Binding-site contacts:
Ligand atom N13 contacts residue LEU231 of chain 1.A at 2.7 Å (h-bond).
Ligand atom C8 contacts residue TYR106 of chain 1.A at 3.6 Å (hydrophobic).
Ligand atom N17 contacts residue ASP102 of chain 1.A at 2.8 Å (salt-bridge).
Ligand atom C25 contacts residue VAL45 of chain 1.A at 3.6 Å (hydrophobic).
Ligand atom N17 contacts residue ASP156 of chain 1.A at 2.9 Å (salt-bridge).
Ligand atom O16 contacts residue GLN203 of chain 1.A at 2.9 Å (h-bond).
Ligand atom N11 contacts residue GLY261 of chain 1.A at 3.5 Å.
Ligand atom C2 contacts residue ASP156 of chain 1.A at 3.6 Å.
Ligand atom N14 contacts residue TYR106 of chain 1.A at 3.6 Å (h-bond).
Ligand atom N5 contacts residue MET260 of chain 1.A at 3.3 Å.
Ligand atom C4 contacts residue ASP102 of chain 1.A at 3.5 Å.
Ligand atom C25 contacts residue GLN107 of chain 1.A at 3.5 Å.
Ligand atom C24 contacts residue GLN107 of chain 1.A at 3.5 Å.
Ligand atom N5 contacts residue ASP102 of chain 1.A at 2.8 Å (salt-bridge).
Ligand atom C24 contacts residue ASN70 of chain 1.A at 3.6 Å.
Ligand atom C6 contacts residue TYR106 of chain 1.A at 3.6 Å (hydrophobic).
Ligand atom C4 contacts residue MET260 of chain 1.A at 3.6 Å (hydrophobic).
Ligand atom C18 contacts residue TYR106 of chain 1.A at 3.6 Å (hydrophobic).
Ligand atom N14 contacts residue ALA232 of chain 1.A at 2.9 Å (h-bond).
Ligand atom C19 contacts residue ASP280 of chain 1.A at 3.5 Å.
Ligand atom N5 contacts residue TYR106 of chain 1.A at 3.5 Å.
Ligand atom N11 contacts residue TYR106 of chain 1.A at 3.5 Å.
Ligand atom C8 contacts residue LEU231 of chain 1.A at 3.6 Å (hydrophobic).
Ligand atom N13 contacts residue ALA232 of chain 1.A at 3.6 Å.
Ligand atom N20 contacts residue ASP280 of chain 1.A at 2.7 Å (salt-bridge).
Ligand atom C15 contacts residue GLY261 of chain 1.A at 3.5 Å.
Ligand atom O16 contacts residue GLY230 of chain 1.A at 2.7 Å (h-bond).
Ligand atom C18 contacts residue ASP102 of chain 1.A at 3.2 Å.
Ligand atom O16 contacts residue CYS158 of chain 1.A at 3.4 Å.
Ligand atom C25 contacts residue ASN70 of chain 1.A at 3.4 Å.
Ligand atom C12 contacts residue TYR106 of chain 1.A at 3.5 Å (hydrophobic).
Ligand atom C9 contacts residue TYR106 of chain 1.A at 3.5 Å (hydrophobic).
Ligand atom C4 contacts residue ASP156 of chain 1.A at 3.6 Å.
Ligand atom O16 contacts residue GLY229 of chain 1.A at 3.3 Å.
Ligand atom C21 contacts residue ASP280 of chain 1.A at 3.4 Å.
Ligand atom N13 contacts residue MET260 of chain 1.A at 3.6 Å (h-bond).
Ligand atom O16 contacts residue ASP156 of chain 1.A at 3.5 Å (salt-bridge).
Ligand atom N3 contacts residue ASP156 of chain 1.A at 2.7 Å (salt-bridge).
Ligand atom N17 contacts residue ILE201 of chain 1.A at 3.6 Å.
Ligand atom C10 contacts residue TYR106 of chain 1.A at 3.6 Å (hydrophobic).

Sequence of chain 1.A:
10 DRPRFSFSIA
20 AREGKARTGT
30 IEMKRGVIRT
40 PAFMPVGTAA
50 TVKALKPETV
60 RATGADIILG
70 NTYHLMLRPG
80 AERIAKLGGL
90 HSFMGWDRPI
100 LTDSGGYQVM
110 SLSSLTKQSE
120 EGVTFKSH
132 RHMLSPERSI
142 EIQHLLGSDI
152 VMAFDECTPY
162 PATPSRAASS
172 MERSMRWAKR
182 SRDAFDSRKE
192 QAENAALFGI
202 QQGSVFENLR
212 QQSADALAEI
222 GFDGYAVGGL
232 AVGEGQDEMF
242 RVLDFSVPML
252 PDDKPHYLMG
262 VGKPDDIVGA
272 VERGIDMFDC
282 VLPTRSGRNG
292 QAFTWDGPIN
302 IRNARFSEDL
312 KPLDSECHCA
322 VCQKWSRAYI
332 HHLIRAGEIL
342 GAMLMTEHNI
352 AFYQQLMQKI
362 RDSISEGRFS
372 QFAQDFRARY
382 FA

The small molecule below binds the protein below.
Small molecule (SMILES): CNc1nc2c(CCNCC3CCCC3)c3nc(N)[nH]c(=O)c3cc2[nH]1